The small molecule below binds the protein below.
Small molecule (SMILES): CCC(CC)O[C@@H]1C=C(C(=O)O)C[C@H](N)[C@@H]1NC(C)=O

Sequence of chain 3.A:
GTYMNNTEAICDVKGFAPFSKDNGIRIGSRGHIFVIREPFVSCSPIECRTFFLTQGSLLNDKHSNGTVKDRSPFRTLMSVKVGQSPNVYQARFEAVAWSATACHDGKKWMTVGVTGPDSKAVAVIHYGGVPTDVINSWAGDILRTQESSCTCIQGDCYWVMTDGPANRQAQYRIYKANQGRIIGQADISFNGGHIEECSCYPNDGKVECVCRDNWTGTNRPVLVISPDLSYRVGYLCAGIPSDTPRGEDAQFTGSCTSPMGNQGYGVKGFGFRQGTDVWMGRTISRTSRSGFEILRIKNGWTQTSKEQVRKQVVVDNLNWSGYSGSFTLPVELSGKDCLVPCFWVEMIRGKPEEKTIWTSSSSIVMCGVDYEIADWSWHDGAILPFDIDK

Binding-site contacts:
Ligand atom C81 contacts residue ARG144 of chain 3.A at 4.4 Å.
Ligand atom C82 contacts residue GLU197 of chain 3.A at 4.4 Å.
Ligand atom C9 contacts residue ARG144 of chain 3.A at 3.2 Å.
Ligand atom C3 contacts residue ASP70 of chain 3.A at 4.0 Å.
Ligand atom C82 contacts residue ASN214 of chain 3.A at 3.9 Å.
Ligand atom O1B contacts residue ARG212 of chain 3.A at 4.5 Å.
Ligand atom O1A contacts residue TYR323 of chain 3.A at 3.5 Å (h-bond).
Ligand atom C2 contacts residue ARG212 of chain 3.A at 4.2 Å.
Ligand atom C1 contacts residue ARG289 of chain 3.A at 3.7 Å.
Ligand atom O1A contacts residue ARG289 of chain 3.A at 3.0 Å (salt-bridge).
Ligand atom C82 contacts residue ARG212 of chain 3.A at 3.7 Å.
Ligand atom C9 contacts residue ALA166 of chain 3.A at 3.6 Å (hydrophobic).
Ligand atom C9 contacts residue GLU196 of chain 3.A at 3.8 Å.
Ligand atom C82 contacts residue GLU196 of chain 3.A at 3.6 Å.
Ligand atom C7 contacts residue ARG212 of chain 3.A at 3.8 Å.
Ligand atom O1B contacts residue TYR265 of chain 3.A at 2.7 Å (h-bond).
Ligand atom C81 contacts residue GLU197 of chain 3.A at 3.6 Å.
Ligand atom C91 contacts residue ALA166 of chain 3.A at 3.9 Å (hydrophobic).
Ligand atom C81 contacts residue GLU196 of chain 3.A at 3.6 Å.
Ligand atom C4 contacts residue ASP70 of chain 3.A at 3.4 Å.
Ligand atom C7 contacts residue TYR323 of chain 3.A at 3.5 Å (hydrophobic).
Ligand atom C6 contacts residue GLU197 of chain 3.A at 4.4 Å.
Ligand atom C8 contacts residue ARG144 of chain 3.A at 4.1 Å.
Ligand atom N4 contacts residue ASP70 of chain 3.A at 2.2 Å (salt-bridge).
Ligand atom O1A contacts residue GLY266 of chain 3.A at 4.2 Å.
Ligand atom C91 contacts residue ARG144 of chain 3.A at 3.6 Å.
Ligand atom C8 contacts residue GLU196 of chain 3.A at 4.4 Å.
Ligand atom O1B contacts residue ARG289 of chain 3.A at 3.5 Å (salt-bridge).
Ligand atom C6 contacts residue TYR323 of chain 3.A at 4.3 Å (hydrophobic).
Ligand atom C1 contacts residue ARG212 of chain 3.A at 3.6 Å.
Ligand atom C3 contacts residue TYR323 of chain 3.A at 4.3 Å (hydrophobic).
Ligand atom C1 contacts residue TYR265 of chain 3.A at 3.4 Å (hydrophobic).
Ligand atom C7 contacts residue GLU197 of chain 3.A at 4.1 Å.
Ligand atom O1A contacts residue ARG212 of chain 3.A at 2.6 Å (salt-bridge).
Ligand atom C91 contacts residue ILE142 of chain 3.A at 4.3 Å (hydrophobic).
Ligand atom C1 contacts residue TYR323 of chain 3.A at 3.7 Å (hydrophobic).
Ligand atom O1A contacts residue TYR265 of chain 3.A at 3.4 Å (h-bond).
Ligand atom C2 contacts residue TYR323 of chain 3.A at 3.6 Å (hydrophobic).